This small molecule binds to this protein.
Small molecule (SMILES): O=c1[nH]c2c(Br)cccc2n1Cc1ccccc1

Sequence of chain 5.A:
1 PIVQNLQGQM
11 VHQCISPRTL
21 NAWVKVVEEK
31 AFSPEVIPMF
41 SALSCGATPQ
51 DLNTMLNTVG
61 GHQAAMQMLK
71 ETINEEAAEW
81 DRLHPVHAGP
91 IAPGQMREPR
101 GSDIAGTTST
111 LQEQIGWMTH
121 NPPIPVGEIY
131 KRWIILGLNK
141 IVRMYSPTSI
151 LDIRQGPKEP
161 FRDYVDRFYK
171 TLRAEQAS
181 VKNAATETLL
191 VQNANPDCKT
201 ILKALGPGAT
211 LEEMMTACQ

Binding-site contacts:
Ligand atom C04 contacts residue ILE73 of chain 5.A at 3.7 Å (hydrophobic).
Ligand atom C09 contacts residue ASN57 of chain 5.A at 3.5 Å.
Ligand atom C17 contacts residue ILE73 of chain 5.A at 4.0 Å (hydrophobic).
Ligand atom C04 contacts residue MET66 of chain 5.A at 3.8 Å (hydrophobic).
Ligand atom O10 contacts residue ASN53 of chain 5.A at 3.6 Å.
Ligand atom C07 contacts residue ASN57 of chain 5.A at 3.5 Å.
Ligand atom C04 contacts residue LEU69 of chain 5.A at 3.7 Å (hydrophobic).
Ligand atom C02 contacts residue LEU56 of chain 5.A at 3.9 Å (hydrophobic).
Ligand atom C09 contacts residue ASN53 of chain 5.A at 3.5 Å.
Ligand atom C05 contacts residue TYR130 of chain 5.A at 4.0 Å (hydrophobic).
Ligand atom C12 contacts residue TYR130 of chain 5.A at 3.2 Å (hydrophobic).
Ligand atom C13 contacts residue THR107 of chain 5.A at 3.9 Å.
Ligand atom C12 contacts residue ASN53 of chain 5.A at 3.2 Å.
Ligand atom C17 contacts residue EDO1 of chain 5.C at 3.9 Å.
Ligand atom C05 contacts residue ILE73 of chain 5.A at 3.4 Å (hydrophobic).
Ligand atom N08 contacts residue ASN57 of chain 5.A at 2.5 Å (h-bond).
Ligand atom C17 contacts residue LYS70 of chain 5.A at 3.6 Å.
Ligand atom O10 contacts residue ASN57 of chain 5.A at 3.2 Å (h-bond).
Ligand atom C18 contacts residue ILE73 of chain 5.A at 3.6 Å (hydrophobic).
Ligand atom N11 contacts residue TYR130 of chain 5.A at 3.8 Å.
Ligand atom BR01 contacts residue LEU56 of chain 5.A at 3.6 Å.
Ligand atom C03 contacts residue MET66 of chain 5.A at 3.4 Å (hydrophobic).
Ligand atom C02 contacts residue ASN57 of chain 5.A at 3.9 Å.
Ligand atom C03 contacts residue LYS70 of chain 5.A at 3.8 Å.
Ligand atom C16 contacts residue LYS70 of chain 5.A at 3.8 Å.
Ligand atom C15 contacts residue LYS70 of chain 5.A at 3.8 Å.
Ligand atom C14 contacts residue THR107 of chain 5.A at 3.9 Å.
Ligand atom BR01 contacts residue ASN57 of chain 5.A at 3.2 Å.
Ligand atom C16 contacts residue ASN74 of chain 5.A at 3.6 Å.
Ligand atom C07 contacts residue LYS70 of chain 5.A at 3.8 Å.
Ligand atom C02 contacts residue LYS70 of chain 5.A at 3.8 Å.
Ligand atom C05 contacts residue LYS70 of chain 5.A at 3.5 Å.
Ligand atom C12 contacts residue THR107 of chain 5.A at 3.9 Å.
Ligand atom C17 contacts residue ASN74 of chain 5.A at 3.4 Å.
Ligand atom N11 contacts residue ASN53 of chain 5.A at 3.2 Å (h-bond).
Ligand atom C03 contacts residue LEU69 of chain 5.A at 3.9 Å (hydrophobic).
Ligand atom C06 contacts residue LYS70 of chain 5.A at 4.0 Å.
Ligand atom BR01 contacts residue MET66 of chain 5.A at 3.9 Å.
Ligand atom C04 contacts residue LEU56 of chain 5.A at 3.9 Å (hydrophobic).
Ligand atom C04 contacts residue LYS70 of chain 5.A at 3.5 Å.